The protein below binds the small molecule below.
Small molecule (SMILES): CC(=O)N[C@@H]1[C@@H](O)[C@H](O)[C@@H](CO)O[C@H]1O

Binding-site contacts:
Ligand atom C3 contacts residue ASN87 of chain 1.Q at 3.7 Å.
Ligand atom C4 contacts residue ASN87 of chain 1.Q at 4.2 Å.
Ligand atom O7 contacts residue ASP85 of chain 1.Q at 4.3 Å.
Ligand atom C6 contacts residue LEU151 of chain 1.Q at 3.8 Å (hydrophobic).
Ligand atom O5 contacts residue SER89 of chain 1.Q at 4.1 Å.
Ligand atom C7 contacts residue ASN87 of chain 1.Q at 3.6 Å.
Ligand atom O7 contacts residue ASN87 of chain 1.Q at 3.9 Å.
Ligand atom N2 contacts residue ASN87 of chain 1.Q at 2.9 Å (h-bond).
Ligand atom O5 contacts residue SER79 of chain 1.Q at 4.4 Å.
Ligand atom O5 contacts residue ASN87 of chain 1.Q at 2.3 Å (h-bond).
Ligand atom C1 contacts residue SER89 of chain 1.Q at 4.5 Å.
Ligand atom C1 contacts residue ASN87 of chain 1.Q at 1.4 Å.
Ligand atom C2 contacts residue ASN87 of chain 1.Q at 2.4 Å.
Ligand atom C5 contacts residue LEU151 of chain 1.Q at 4.1 Å (hydrophobic).
Ligand atom O4 contacts residue LEU151 of chain 1.Q at 3.7 Å.
Ligand atom C5 contacts residue ASN87 of chain 1.Q at 3.7 Å.
Ligand atom C5 contacts residue SER89 of chain 1.Q at 4.3 Å.
Ligand atom O6 contacts residue LEU151 of chain 1.Q at 3.4 Å.
Ligand atom C4 contacts residue LEU151 of chain 1.Q at 4.4 Å (hydrophobic).

Sequence of chain 1.Q:
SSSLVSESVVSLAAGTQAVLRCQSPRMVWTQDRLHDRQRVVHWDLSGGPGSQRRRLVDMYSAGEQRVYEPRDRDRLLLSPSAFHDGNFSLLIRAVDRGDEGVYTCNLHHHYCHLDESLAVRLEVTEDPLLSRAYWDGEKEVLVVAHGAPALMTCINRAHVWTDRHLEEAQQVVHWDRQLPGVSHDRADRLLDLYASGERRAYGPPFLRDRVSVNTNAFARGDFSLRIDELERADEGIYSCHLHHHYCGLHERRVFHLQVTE